This small molecule binds to this protein.
Small molecule (SMILES): c12c3c4c5c1c1c6c7c2c2c8c3c3c9c4c4c%10c5c5c1c1c6c6c%11c7c2c2c7c8c3c3c8c9c4c4c9c%10c5c5c1c1c6c6c%11c2c2c7c3c3c8c4c4c9c5c1c1c6c2c3c41

Binding-site contacts:
Ligand atom C13 contacts residue GLU2 of chain 1.A at 4.3 Å.
Ligand atom C42 contacts residue TYR9 of chain 1.A at 3.3 Å (hydrophobic).
Ligand atom C5 contacts residue GLU2 of chain 1.A at 3.8 Å.
Ligand atom C13 contacts residue ALA23 of chain 2.B at 4.2 Å (hydrophobic).
Ligand atom C35 contacts residue ALA6 of chain 1.A at 4.1 Å (hydrophobic).
Ligand atom C29 contacts residue ALA20 of chain 2.B at 4.3 Å (hydrophobic).
Ligand atom C26 contacts residue ALA6 of chain 1.A at 3.6 Å (hydrophobic).
Ligand atom C14 contacts residue LEU19 of chain 2.B at 3.7 Å (hydrophobic).
Ligand atom C44 contacts residue ALA6 of chain 1.A at 4.3 Å (hydrophobic).
Ligand atom C27 contacts residue GLU2 of chain 1.A at 4.3 Å.
Ligand atom C53 contacts residue TYR9 of chain 1.A at 3.8 Å (hydrophobic).
Ligand atom C13 contacts residue ALA6 of chain 1.A at 4.2 Å (hydrophobic).
Ligand atom C44 contacts residue ALA23 of chain 2.B at 3.5 Å (hydrophobic).
Ligand atom C46 contacts residue ALA23 of chain 2.B at 4.3 Å (hydrophobic).
Ligand atom C15 contacts residue LEU19 of chain 2.B at 3.7 Å (hydrophobic).
Ligand atom C21 contacts residue ALA20 of chain 2.B at 3.9 Å (hydrophobic).
Ligand atom C52 contacts residue TYR9 of chain 1.A at 3.6 Å (hydrophobic).
Ligand atom C6 contacts residue GLU2 of chain 1.A at 4.2 Å.
Ligand atom C40 contacts residue TYR9 of chain 1.A at 3.5 Å (hydrophobic).
Ligand atom C25 contacts residue SER5 of chain 1.A at 4.0 Å.
Ligand atom C21 contacts residue ALA6 of chain 1.A at 4.1 Å (hydrophobic).
Ligand atom C35 contacts residue SER5 of chain 1.A at 3.8 Å.
Ligand atom C39 contacts residue TYR9 of chain 1.A at 4.1 Å (hydrophobic).
Ligand atom C34 contacts residue SER5 of chain 1.A at 3.7 Å.
Ligand atom C17 contacts residue GLU2 of chain 1.A at 3.7 Å.
Ligand atom C17 contacts residue ALA6 of chain 1.A at 4.0 Å (hydrophobic).
Ligand atom C28 contacts residue LEU19 of chain 2.B at 3.7 Å (hydrophobic).
Ligand atom C45 contacts residue ALA23 of chain 2.B at 3.6 Å (hydrophobic).
Ligand atom C23 contacts residue LEU19 of chain 2.B at 3.7 Å (hydrophobic).
Ligand atom C27 contacts residue ALA6 of chain 1.A at 3.5 Å (hydrophobic).
Ligand atom C16 contacts residue GLU2 of chain 1.A at 4.1 Å.
Ligand atom C29 contacts residue LEU19 of chain 2.B at 3.7 Å (hydrophobic).
Ligand atom C20 contacts residue LEU19 of chain 2.B at 3.7 Å (hydrophobic).
Ligand atom C29 contacts residue TYR9 of chain 1.A at 4.1 Å (hydrophobic).
Ligand atom C51 contacts residue TYR9 of chain 1.A at 3.8 Å (hydrophobic).
Ligand atom C51 contacts residue SER5 of chain 1.A at 4.2 Å.
Ligand atom C26 contacts residue ALA20 of chain 2.B at 4.2 Å (hydrophobic).
Ligand atom C27 contacts residue SER5 of chain 1.A at 3.9 Å.
Ligand atom C41 contacts residue TYR9 of chain 1.A at 3.4 Å (hydrophobic).
Ligand atom C20 contacts residue ALA20 of chain 2.B at 3.9 Å (hydrophobic).

Sequence of chain 1.A:
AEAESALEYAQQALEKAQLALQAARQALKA

Sequence of chain 2.B:
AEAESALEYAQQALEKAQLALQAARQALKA